Binding-site contacts:
Ligand atom C8 contacts residue ASP113 of chain 1.F at 3.1 Å.
Ligand atom O7 contacts residue ASN152 of chain 1.A at 3.3 Å (h-bond).
Ligand atom C6 contacts residue ARG199 of chain 1.A at 4.0 Å.
Ligand atom C1 contacts residue TYR31 of chain 1.F at 3.8 Å (hydrophobic).
Ligand atom N2 contacts residue ARG195 of chain 1.A at 3.7 Å.
Ligand atom O4 contacts residue TYR112 of chain 1.F at 3.5 Å (h-bond).
Ligand atom C8 contacts residue ARG216 of chain 1.A at 4.0 Å.
Ligand atom O3 contacts residue VAL197 of chain 1.A at 4.0 Å.
Ligand atom C8 contacts residue SER103 of chain 1.F at 3.9 Å.
Ligand atom C3 contacts residue ASN152 of chain 1.A at 3.9 Å.
Ligand atom C7 contacts residue ARG195 of chain 1.A at 3.4 Å.
Ligand atom C8 contacts residue ARG199 of chain 1.A at 3.8 Å.
Ligand atom O5 contacts residue SER198 of chain 1.A at 3.9 Å.
Ligand atom C7 contacts residue ASP113 of chain 1.F at 3.6 Å.
Ligand atom O6 contacts residue ASN30 of chain 1.F at 3.3 Å (h-bond).
Ligand atom C6 contacts residue SER198 of chain 1.A at 3.3 Å.
Ligand atom O6 contacts residue ARG195 of chain 1.A at 3.8 Å.
Ligand atom C8 contacts residue ARG195 of chain 1.A at 4.0 Å.
Ligand atom N2 contacts residue ASP113 of chain 1.F at 3.1 Å (salt-bridge).
Ligand atom O7 contacts residue ARG195 of chain 1.A at 3.3 Å (salt-bridge).
Ligand atom C1 contacts residue ASN152 of chain 1.A at 1.4 Å.
Ligand atom O3 contacts residue ARG195 of chain 1.A at 3.3 Å (salt-bridge).
Ligand atom O7 contacts residue ARG199 of chain 1.A at 3.8 Å.
Ligand atom C2 contacts residue ASN152 of chain 1.A at 2.6 Å.
Ligand atom N2 contacts residue SER214 of chain 1.A at 3.6 Å.
Ligand atom C3 contacts residue SER214 of chain 1.A at 3.9 Å.
Ligand atom O7 contacts residue ARG216 of chain 1.A at 3.8 Å.
Ligand atom O4 contacts residue THR110 of chain 1.F at 3.4 Å (h-bond).
Ligand atom C7 contacts residue ARG199 of chain 1.A at 3.9 Å.
Ligand atom O5 contacts residue VAL197 of chain 1.A at 3.9 Å.
Ligand atom C7 contacts residue ASN152 of chain 1.A at 3.4 Å.
Ligand atom O6 contacts residue ASP113 of chain 1.F at 3.1 Å (salt-bridge).
Ligand atom C5 contacts residue ASN152 of chain 1.A at 3.6 Å.
Ligand atom O3 contacts residue ARG199 of chain 1.A at 3.5 Å.
Ligand atom O5 contacts residue ASN152 of chain 1.A at 2.3 Å (h-bond).
Ligand atom N2 contacts residue ASN152 of chain 1.A at 3.0 Å (h-bond).
Ligand atom C6 contacts residue TYR31 of chain 1.F at 3.4 Å (hydrophobic).
Ligand atom C2 contacts residue ARG195 of chain 1.A at 3.9 Å.
Ligand atom C6 contacts residue ASP113 of chain 1.F at 3.9 Å.
Ligand atom O6 contacts residue ARG199 of chain 1.A at 3.4 Å (salt-bridge).

Sequence of chain 1.A:
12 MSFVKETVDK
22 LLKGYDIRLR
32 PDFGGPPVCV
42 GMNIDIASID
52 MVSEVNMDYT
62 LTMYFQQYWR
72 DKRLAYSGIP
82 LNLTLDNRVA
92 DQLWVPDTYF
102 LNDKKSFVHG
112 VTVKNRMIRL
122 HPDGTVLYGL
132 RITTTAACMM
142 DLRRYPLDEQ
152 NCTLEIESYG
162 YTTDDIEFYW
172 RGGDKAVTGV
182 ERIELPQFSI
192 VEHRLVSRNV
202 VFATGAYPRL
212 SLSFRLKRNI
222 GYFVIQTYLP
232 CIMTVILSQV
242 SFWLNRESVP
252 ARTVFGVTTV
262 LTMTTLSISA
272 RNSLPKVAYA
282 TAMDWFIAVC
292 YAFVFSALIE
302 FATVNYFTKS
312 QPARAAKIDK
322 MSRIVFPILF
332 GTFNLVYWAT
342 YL

A small-molecule ligand and the protein it binds are described below.
Small molecule (SMILES): CC(=O)N[C@H]1[C@H](O[C@H]2[C@H](O)[C@@H](NC(C)=O)CO[C@@H]2CO)O[C@H](CO)[C@@H](O[C@@H]2O[C@H](CO[C@H]3O[C@H](CO)[C@@H](O)[C@H](O[C@H]4O[C@H](CO)[C@@H](O)[C@H](O)[C@@H]4O[C@H]4O[C@H](CO)[C@@H](O)[C@H](O)[C@@H]4O)[C@@H]3O)[C@@H](O)[C@H](O[C@H]3O[C@H](CO)[C@@H](O)[C@H](O)[C@@H]3O)[C@@H]2O)[C@@H]1O

Sequence of chain 1.F:
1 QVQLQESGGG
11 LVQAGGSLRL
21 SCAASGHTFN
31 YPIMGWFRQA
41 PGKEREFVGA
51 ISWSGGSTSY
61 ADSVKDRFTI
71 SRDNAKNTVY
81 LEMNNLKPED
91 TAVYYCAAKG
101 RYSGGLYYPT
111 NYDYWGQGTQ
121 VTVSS